The small molecule below binds the protein below.
Small molecule (SMILES): CC1(C)C=Cc2c(ccc3c2OC[C@@H](c2ccc(O)cc2O)C3)O1

Sequence of chain 1.B:
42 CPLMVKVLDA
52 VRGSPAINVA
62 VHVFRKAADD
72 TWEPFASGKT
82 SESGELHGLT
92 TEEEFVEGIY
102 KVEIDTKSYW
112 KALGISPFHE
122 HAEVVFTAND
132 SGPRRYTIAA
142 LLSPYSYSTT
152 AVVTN

Binding-site contacts:
Ligand atom C15 contacts residue LYS47 of chain 1.B at 3.7 Å.
Ligand atom C3 contacts residue GBJ1 of chain 2.E at 1.0 Å.
Ligand atom O2 contacts residue GBJ1 of chain 2.E at 1.7 Å.
Ligand atom C11 contacts residue GBJ1 of chain 2.E at 0.3 Å.
Ligand atom C18 contacts residue GBJ1 of chain 2.E at 0.4 Å.
Ligand atom C18 contacts residue LYS47 of chain 2.B at 3.1 Å.
Ligand atom C8 contacts residue ALA140 of chain 1.B at 3.5 Å (hydrophobic).
Ligand atom C3 contacts residue LEU142 of chain 2.B at 3.6 Å (hydrophobic).
Ligand atom C1 contacts residue LEU142 of chain 2.B at 3.6 Å (hydrophobic).
Ligand atom O3 contacts residue GBJ1 of chain 2.E at 0.8 Å (h-bond).
Ligand atom C6 contacts residue GBJ1 of chain 2.E at 0.5 Å.
Ligand atom C12 contacts residue GBJ1 of chain 2.E at 1.2 Å.
Ligand atom O1 contacts residue GBJ1 of chain 2.E at 0.4 Å.
Ligand atom C15 contacts residue GBJ1 of chain 2.E at 0.6 Å.
Ligand atom C20 contacts residue SER149 of chain 1.B at 3.5 Å.
Ligand atom C13 contacts residue GBJ1 of chain 2.E at 0.3 Å.
Ligand atom C8 contacts residue GBJ1 of chain 2.E at 1.5 Å.
Ligand atom C8 contacts residue LEU49 of chain 1.B at 3.5 Å (hydrophobic).
Ligand atom C5 contacts residue GBJ1 of chain 2.E at 0.2 Å.
Ligand atom C14 contacts residue GBJ1 of chain 2.E at 0.7 Å.
Ligand atom C20 contacts residue LEU142 of chain 1.B at 3.7 Å (hydrophobic).
Ligand atom C17 contacts residue GBJ1 of chain 2.E at 0.3 Å.
Ligand atom O4 contacts residue GBJ1 of chain 2.E at 1.0 Å.
Ligand atom C20 contacts residue GBJ1 of chain 2.E at 1.0 Å.
Ligand atom O2 contacts residue LYS47 of chain 2.B at 3.3 Å (salt-bridge).
Ligand atom O1 contacts residue LEU49 of chain 2.B at 3.5 Å.
Ligand atom O4 contacts residue LEU142 of chain 1.B at 3.4 Å.
Ligand atom C16 contacts residue GBJ1 of chain 2.E at 0.4 Å.
Ligand atom C19 contacts residue LYS47 of chain 2.B at 3.4 Å.
Ligand atom C9 contacts residue GBJ1 of chain 2.E at 0.4 Å.
Ligand atom C16 contacts residue LYS47 of chain 1.B at 3.3 Å.
Ligand atom C7 contacts residue ALA141 of chain 1.B at 3.6 Å (hydrophobic).
Ligand atom C1 contacts residue GBJ1 of chain 2.E at 1.0 Å.
Ligand atom C10 contacts residue GBJ1 of chain 2.E at 0.2 Å.
Ligand atom C2 contacts residue GBJ1 of chain 2.E at 0.2 Å.
Ligand atom C19 contacts residue GBJ1 of chain 2.E at 0.6 Å.
Ligand atom C4 contacts residue GBJ1 of chain 2.E at 0.5 Å.
Ligand atom C7 contacts residue GBJ1 of chain 2.E at 1.2 Å.
Ligand atom C20 contacts residue SER149 of chain 2.B at 3.2 Å.
Ligand atom C9 contacts residue ALA140 of chain 1.B at 3.6 Å (hydrophobic).

Sequence of chain 2.B:
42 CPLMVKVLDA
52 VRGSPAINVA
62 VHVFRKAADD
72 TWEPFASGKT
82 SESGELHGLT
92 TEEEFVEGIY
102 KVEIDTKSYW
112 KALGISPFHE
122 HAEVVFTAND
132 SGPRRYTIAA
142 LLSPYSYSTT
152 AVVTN